Sequence of chain 60.E:
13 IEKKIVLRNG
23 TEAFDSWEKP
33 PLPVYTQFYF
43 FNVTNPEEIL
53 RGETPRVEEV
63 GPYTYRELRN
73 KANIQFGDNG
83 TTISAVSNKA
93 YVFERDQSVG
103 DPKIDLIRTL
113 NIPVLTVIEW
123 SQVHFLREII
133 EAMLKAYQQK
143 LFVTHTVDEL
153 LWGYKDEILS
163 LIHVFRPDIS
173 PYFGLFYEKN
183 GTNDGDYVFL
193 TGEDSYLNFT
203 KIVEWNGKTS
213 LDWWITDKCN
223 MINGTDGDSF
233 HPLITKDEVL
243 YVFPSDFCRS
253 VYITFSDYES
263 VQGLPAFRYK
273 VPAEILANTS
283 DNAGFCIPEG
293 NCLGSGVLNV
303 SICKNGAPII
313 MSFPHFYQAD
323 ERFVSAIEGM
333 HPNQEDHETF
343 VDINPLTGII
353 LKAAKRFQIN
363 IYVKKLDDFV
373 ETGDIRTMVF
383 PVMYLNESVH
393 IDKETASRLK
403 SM

A small-molecule ligand and the protein it binds are described below.
Small molecule (SMILES): CC(=O)N[C@H]1[C@H](O[C@H]2[C@H](O)[C@@H](NC(C)=O)CO[C@@H]2CO)O[C@H](CO)[C@@H](O)[C@@H]1O

Binding-site contacts:
Ligand atom C7 contacts residue TYR93 of chain 60.E at 4.3 Å (hydrophobic).
Ligand atom O7 contacts residue TRP154 of chain 60.E at 4.5 Å.
Ligand atom C2 contacts residue TYR93 of chain 60.E at 3.8 Å (hydrophobic).
Ligand atom N2 contacts residue TYR93 of chain 60.E at 3.3 Å (h-bond).
Ligand atom C1 contacts residue ASN182 of chain 60.E at 1.4 Å.
Ligand atom O3 contacts residue VAL94 of chain 60.E at 4.5 Å.
Ligand atom C1 contacts residue TYR93 of chain 60.E at 3.8 Å (hydrophobic).
Ligand atom C8 contacts residue TYR93 of chain 60.E at 4.4 Å (hydrophobic).
Ligand atom N2 contacts residue ASN182 of chain 60.E at 2.9 Å (h-bond).
Ligand atom C8 contacts residue ASP150 of chain 60.E at 4.3 Å.
Ligand atom O5 contacts residue ASN182 of chain 60.E at 2.4 Å (h-bond).
Ligand atom O7 contacts residue LEU70 of chain 60.E at 3.7 Å.
Ligand atom C7 contacts residue TRP154 of chain 60.E at 4.5 Å (hydrophobic).
Ligand atom C3 contacts residue VAL94 of chain 60.E at 4.4 Å (hydrophobic).
Ligand atom C3 contacts residue ASN182 of chain 60.E at 3.8 Å.
Ligand atom O7 contacts residue ASN182 of chain 60.E at 2.9 Å (h-bond).
Ligand atom O7 contacts residue VAL94 of chain 60.E at 3.5 Å.
Ligand atom C2 contacts residue ASN182 of chain 60.E at 2.5 Å.
Ligand atom C8 contacts residue TRP154 of chain 60.E at 3.6 Å (hydrophobic).
Ligand atom C7 contacts residue ASN182 of chain 60.E at 3.1 Å.
Ligand atom C3 contacts residue TYR93 of chain 60.E at 3.8 Å (hydrophobic).
Ligand atom C2 contacts residue VAL94 of chain 60.E at 4.3 Å (hydrophobic).
Ligand atom O4 contacts residue VAL94 of chain 60.E at 3.7 Å.
Ligand atom C4 contacts residue ASN182 of chain 60.E at 4.3 Å.
Ligand atom C8 contacts residue ASN182 of chain 60.E at 4.3 Å.
Ligand atom C5 contacts residue ASN182 of chain 60.E at 3.6 Å.